Sequence of chain 2.A:
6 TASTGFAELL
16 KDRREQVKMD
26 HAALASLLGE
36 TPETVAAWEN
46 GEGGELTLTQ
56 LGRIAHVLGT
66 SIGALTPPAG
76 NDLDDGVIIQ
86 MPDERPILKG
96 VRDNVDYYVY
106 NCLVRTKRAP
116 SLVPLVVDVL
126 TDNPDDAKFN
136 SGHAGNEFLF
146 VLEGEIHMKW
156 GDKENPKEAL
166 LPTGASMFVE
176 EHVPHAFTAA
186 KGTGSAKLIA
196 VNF

Binding-site contacts:
Ligand atom O6 contacts residue PHE182 of chain 2.B at 3.5 Å.
Ligand atom O6 contacts residue NO1 of chain 2.I at 3.2 Å (h-bond).
Ligand atom C1 contacts residue FE21 of chain 2.H at 4.2 Å.
Ligand atom O14 contacts residue HIS180 of chain 2.B at 3.5 Å (h-bond).
Ligand atom O15 contacts residue FE21 of chain 2.H at 4.3 Å.
Ligand atom C1 contacts residue LEU144 of chain 2.B at 4.1 Å (hydrophobic).
Ligand atom C2 contacts residue GLU142 of chain 2.B at 3.8 Å.
Ligand atom O13 contacts residue ASN135 of chain 2.B at 3.8 Å.
Ligand atom O15 contacts residue LYS23 of chain 2.A at 3.1 Å (salt-bridge).
Ligand atom O13 contacts residue TYR105 of chain 2.B at 3.7 Å.
Ligand atom O13 contacts residue ARG97 of chain 2.B at 3.6 Å (salt-bridge).
Ligand atom P1 contacts residue TYR103 of chain 2.B at 4.4 Å.
Ligand atom O15 contacts residue TYR105 of chain 2.B at 3.6 Å (h-bond).
Ligand atom P1 contacts residue ASN135 of chain 2.B at 4.2 Å.
Ligand atom C3 contacts residue NO1 of chain 2.I at 3.8 Å.
Ligand atom O14 contacts residue ASN135 of chain 2.B at 3.4 Å (h-bond).
Ligand atom C2 contacts residue FE21 of chain 2.H at 3.5 Å.
Ligand atom O14 contacts residue NO1 of chain 2.I at 2.4 Å (h-bond).
Ligand atom O6 contacts residue GLU142 of chain 2.B at 2.7 Å (salt-bridge).
Ligand atom C1 contacts residue ALA195 of chain 2.B at 4.5 Å (hydrophobic).
Ligand atom C2 contacts residue NO1 of chain 2.I at 3.4 Å.
Ligand atom P1 contacts residue FE21 of chain 2.H at 3.4 Å.
Ligand atom O13 contacts residue FE21 of chain 2.H at 4.3 Å.
Ligand atom C3 contacts residue PHE182 of chain 2.B at 3.8 Å (hydrophobic).
Ligand atom C1 contacts residue GLU142 of chain 2.B at 3.9 Å.
Ligand atom O15 contacts residue NO1 of chain 2.I at 3.5 Å (h-bond).
Ligand atom P1 contacts residue LYS23 of chain 2.A at 4.5 Å.
Ligand atom O14 contacts residue FE21 of chain 2.H at 2.2 Å.
Ligand atom C3 contacts residue GLU142 of chain 2.B at 3.7 Å.
Ligand atom C2 contacts residue TYR105 of chain 2.B at 4.3 Å (hydrophobic).
Ligand atom O14 contacts residue GLU142 of chain 2.B at 4.2 Å.
Ligand atom O14 contacts residue HIS138 of chain 2.B at 3.2 Å (h-bond).
Ligand atom P1 contacts residue TYR105 of chain 2.B at 4.0 Å.
Ligand atom C1 contacts residue PHE182 of chain 2.B at 3.5 Å (hydrophobic).
Ligand atom O6 contacts residue LEU144 of chain 2.B at 3.8 Å.
Ligand atom O6 contacts residue FE21 of chain 2.H at 2.4 Å.
Ligand atom C3 contacts residue FE21 of chain 2.H at 3.3 Å.
Ligand atom P1 contacts residue NO1 of chain 2.I at 3.4 Å.
Ligand atom O6 contacts residue HIS180 of chain 2.B at 3.5 Å (h-bond).
Ligand atom O13 contacts residue TYR103 of chain 2.B at 3.4 Å.

Sequence of chain 2.B:
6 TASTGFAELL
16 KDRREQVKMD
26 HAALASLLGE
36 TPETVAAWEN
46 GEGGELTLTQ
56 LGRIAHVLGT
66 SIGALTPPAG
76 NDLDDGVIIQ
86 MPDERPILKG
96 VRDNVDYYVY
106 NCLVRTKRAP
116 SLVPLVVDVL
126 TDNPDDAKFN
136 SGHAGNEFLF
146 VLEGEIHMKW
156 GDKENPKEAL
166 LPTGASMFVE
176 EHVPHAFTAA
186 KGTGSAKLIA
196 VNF

The small molecule below binds the protein below.
Small molecule (SMILES): C[C@H](O)CP(=O)(O)O